Binding-site contacts:
Ligand atom C4 contacts residue ASN1074 of chain 1.A at 4.3 Å.
Ligand atom O4 contacts residue ALA706 of chain 1.A at 3.8 Å.
Ligand atom C3 contacts residue ASN1074 of chain 1.A at 3.9 Å.
Ligand atom C4 contacts residue ALA706 of chain 1.A at 4.3 Å (hydrophobic).
Ligand atom O5 contacts residue ASN1074 of chain 1.A at 2.4 Å (h-bond).
Ligand atom N2 contacts residue ASN1074 of chain 1.A at 2.9 Å (h-bond).
Ligand atom C7 contacts residue ALA706 of chain 1.A at 4.4 Å (hydrophobic).
Ligand atom C8 contacts residue ASN1074 of chain 1.A at 4.4 Å.
Ligand atom O7 contacts residue ALA706 of chain 1.A at 4.2 Å.
Ligand atom C8 contacts residue LYS1073 of chain 1.A at 4.2 Å.
Ligand atom C7 contacts residue GLU1072 of chain 1.A at 4.4 Å.
Ligand atom C5 contacts residue ASN1074 of chain 1.A at 3.6 Å.
Ligand atom O7 contacts residue ASN1074 of chain 1.A at 3.5 Å (h-bond).
Ligand atom C8 contacts residue GLU1072 of chain 1.A at 3.2 Å.
Ligand atom C5 contacts residue ALA706 of chain 1.A at 3.7 Å (hydrophobic).
Ligand atom C7 contacts residue ASN1074 of chain 1.A at 3.6 Å.
Ligand atom C2 contacts residue ASN1074 of chain 1.A at 2.6 Å.
Ligand atom C6 contacts residue ALA706 of chain 1.A at 4.2 Å (hydrophobic).
Ligand atom C1 contacts residue ASN1074 of chain 1.A at 1.5 Å.
Ligand atom N2 contacts residue ALA706 of chain 1.A at 4.2 Å.

Sequence of chain 1.A:
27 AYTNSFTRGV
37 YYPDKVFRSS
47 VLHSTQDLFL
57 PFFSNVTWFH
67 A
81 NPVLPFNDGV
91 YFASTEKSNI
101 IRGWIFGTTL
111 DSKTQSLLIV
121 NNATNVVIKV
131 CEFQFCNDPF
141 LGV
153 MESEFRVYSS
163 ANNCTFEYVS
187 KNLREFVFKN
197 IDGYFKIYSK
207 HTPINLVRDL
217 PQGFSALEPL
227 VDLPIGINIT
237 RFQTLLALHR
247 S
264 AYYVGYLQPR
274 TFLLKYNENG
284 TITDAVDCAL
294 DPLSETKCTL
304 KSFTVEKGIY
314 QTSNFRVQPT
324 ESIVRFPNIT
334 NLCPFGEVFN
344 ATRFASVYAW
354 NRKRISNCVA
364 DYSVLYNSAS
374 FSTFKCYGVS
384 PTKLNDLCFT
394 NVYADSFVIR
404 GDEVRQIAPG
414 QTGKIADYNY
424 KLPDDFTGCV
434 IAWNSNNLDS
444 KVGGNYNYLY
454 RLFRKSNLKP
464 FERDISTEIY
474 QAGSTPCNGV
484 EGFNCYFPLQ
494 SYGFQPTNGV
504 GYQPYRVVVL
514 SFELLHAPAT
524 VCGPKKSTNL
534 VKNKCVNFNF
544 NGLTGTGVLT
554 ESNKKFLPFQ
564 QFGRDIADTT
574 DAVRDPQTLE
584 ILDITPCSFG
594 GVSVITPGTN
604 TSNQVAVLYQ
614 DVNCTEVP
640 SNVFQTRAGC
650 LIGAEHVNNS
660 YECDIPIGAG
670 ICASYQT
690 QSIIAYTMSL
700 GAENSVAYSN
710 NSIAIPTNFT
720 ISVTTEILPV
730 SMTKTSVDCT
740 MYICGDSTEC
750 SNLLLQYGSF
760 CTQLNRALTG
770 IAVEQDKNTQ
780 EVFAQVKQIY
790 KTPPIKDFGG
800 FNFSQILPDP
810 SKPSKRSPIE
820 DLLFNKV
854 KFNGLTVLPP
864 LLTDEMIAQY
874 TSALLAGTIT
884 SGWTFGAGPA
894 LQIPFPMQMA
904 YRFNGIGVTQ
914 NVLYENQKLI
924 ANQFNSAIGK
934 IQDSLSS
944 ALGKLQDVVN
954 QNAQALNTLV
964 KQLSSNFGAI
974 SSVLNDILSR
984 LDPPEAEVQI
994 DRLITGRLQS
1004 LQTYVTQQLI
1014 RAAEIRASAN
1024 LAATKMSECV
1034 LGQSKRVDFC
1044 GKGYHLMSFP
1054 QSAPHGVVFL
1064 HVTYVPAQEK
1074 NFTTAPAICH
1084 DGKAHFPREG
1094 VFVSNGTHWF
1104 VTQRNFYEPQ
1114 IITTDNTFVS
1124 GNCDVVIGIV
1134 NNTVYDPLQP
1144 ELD

The small molecule below binds the protein below.
Small molecule (SMILES): CC(=O)N[C@H]1[C@H](O[C@H]2[C@H](O)[C@@H](NC(C)=O)CO[C@@H]2CO)O[C@H](CO)[C@@H](O)[C@@H]1O